Sequence of chain 2.A:
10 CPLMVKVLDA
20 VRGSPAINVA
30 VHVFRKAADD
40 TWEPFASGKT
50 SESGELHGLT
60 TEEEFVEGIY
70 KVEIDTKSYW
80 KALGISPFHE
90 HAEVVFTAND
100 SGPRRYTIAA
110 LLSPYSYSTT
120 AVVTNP

Sequence of chain 1.A:
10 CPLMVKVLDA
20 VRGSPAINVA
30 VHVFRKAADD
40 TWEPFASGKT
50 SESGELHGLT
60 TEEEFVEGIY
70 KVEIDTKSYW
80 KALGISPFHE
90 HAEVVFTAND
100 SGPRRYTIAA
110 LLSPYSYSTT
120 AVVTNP

Binding-site contacts:
Ligand atom OAA contacts residue LEU110 of chain 2.A at 3.5 Å (h-bond).
Ligand atom CAG contacts residue 27M1 of chain 2.C at 1.5 Å.
Ligand atom OAE contacts residue 27M1 of chain 2.C at 0.4 Å.
Ligand atom CAN contacts residue 27M1 of chain 2.C at 0.4 Å.
Ligand atom OAC contacts residue SER117 of chain 1.A at 2.5 Å (h-bond).
Ligand atom CAQ contacts residue ALA108 of chain 2.A at 3.6 Å (hydrophobic).
Ligand atom CAM contacts residue 27M1 of chain 2.C at 1.2 Å.
Ligand atom OAD contacts residue ALA108 of chain 2.A at 3.7 Å.
Ligand atom OAD contacts residue LYS15 of chain 2.A at 3.4 Å (salt-bridge).
Ligand atom CAF contacts residue 27M1 of chain 2.C at 0.8 Å.
Ligand atom CAO contacts residue 27M1 of chain 2.C at 2.5 Å.
Ligand atom OAA contacts residue ALA108 of chain 2.A at 3.5 Å.
Ligand atom OAA contacts residue 27M1 of chain 2.C at 1.9 Å.
Ligand atom CAN contacts residue SER117 of chain 1.A at 3.2 Å.
Ligand atom CAO contacts residue LEU17 of chain 2.A at 3.5 Å (hydrophobic).
Ligand atom OAD contacts residue LEU17 of chain 2.A at 3.3 Å.
Ligand atom OAA contacts residue ALA109 of chain 2.A at 3.3 Å.
Ligand atom OAB contacts residue LYS15 of chain 2.A at 2.8 Å.
Ligand atom CAK contacts residue SER117 of chain 1.A at 3.1 Å.
Ligand atom CAM contacts residue LYS15 of chain 2.A at 3.5 Å.
Ligand atom CAJ contacts residue LYS15 of chain 2.A at 3.2 Å.
Ligand atom OAE contacts residue LEU110 of chain 2.A at 3.6 Å.
Ligand atom OAC contacts residue 27M1 of chain 2.C at 1.4 Å (h-bond).
Ligand atom CAK contacts residue LEU110 of chain 2.A at 3.6 Å (hydrophobic).
Ligand atom OAB contacts residue 27M1 of chain 2.C at 1.4 Å (h-bond).
Ligand atom CAJ contacts residue 27M1 of chain 2.C at 2.1 Å.
Ligand atom CAG contacts residue THR119 of chain 1.A at 3.6 Å.
Ligand atom CAK contacts residue 27M1 of chain 2.C at 0.9 Å.
Ligand atom OAC contacts residue THR118 of chain 1.A at 3.1 Å (h-bond).
Ligand atom OAE contacts residue SER117 of chain 2.A at 3.0 Å (h-bond).
Ligand atom CAR contacts residue 27M1 of chain 2.C at 1.3 Å.
Ligand atom CAI contacts residue 27M1 of chain 2.C at 1.7 Å.
Ligand atom CAP contacts residue 27M1 of chain 2.C at 0.9 Å.
Ligand atom CAO contacts residue ALA108 of chain 2.A at 3.6 Å (hydrophobic).
Ligand atom CAN contacts residue LEU110 of chain 2.A at 3.7 Å (hydrophobic).
Ligand atom OAD contacts residue ALA109 of chain 2.A at 3.1 Å (h-bond).
Ligand atom CAP contacts residue LEU110 of chain 2.A at 3.7 Å (hydrophobic).
Ligand atom CAQ contacts residue 27M1 of chain 2.C at 1.7 Å.
Ligand atom CAL contacts residue 27M1 of chain 2.C at 1.7 Å.
Ligand atom CAH contacts residue 27M1 of chain 2.C at 0.9 Å.

A protein and the small-molecule ligand that binds it are described below.
Small molecule (SMILES): O=C(c1ccc(O)cc1O)c1ccc(O)cc1O